Binding-site contacts:
Ligand atom O contacts residue THR228 of chain 1.C at 2.9 Å (h-bond).
Ligand atom CA contacts residue PHE183 of chain 1.C at 4.1 Å (hydrophobic).
Ligand atom C contacts residue PHE231 of chain 1.C at 4.1 Å (hydrophobic).
Ligand atom O contacts residue PHE231 of chain 1.C at 4.4 Å.
Ligand atom C contacts residue ARG89 of chain 1.D at 4.3 Å.
Ligand atom N contacts residue PHE87 of chain 1.D at 4.4 Å.
Ligand atom CA contacts residue PHE87 of chain 1.D at 3.7 Å (hydrophobic).
Ligand atom OXT contacts residue THR228 of chain 1.C at 4.3 Å.
Ligand atom O contacts residue SER153 of chain 1.D at 4.2 Å.
Ligand atom O contacts residue ARG89 of chain 1.D at 3.2 Å (salt-bridge).
Ligand atom N contacts residue PHE231 of chain 1.C at 3.3 Å.
Ligand atom CA contacts residue PHE231 of chain 1.C at 3.7 Å (hydrophobic).
Ligand atom OXT contacts residue SER153 of chain 1.D at 2.7 Å (h-bond).
Ligand atom OXT contacts residue PHE183 of chain 1.C at 3.9 Å.
Ligand atom N contacts residue PHE183 of chain 1.C at 3.2 Å (h-bond).
Ligand atom C contacts residue THR228 of chain 1.C at 3.9 Å.
Ligand atom OXT contacts residue LEU141 of chain 1.D at 4.1 Å.
Ligand atom C contacts residue SER153 of chain 1.D at 3.7 Å.
Ligand atom C contacts residue PHE87 of chain 1.D at 4.3 Å (hydrophobic).

Sequence of chain 1.D:
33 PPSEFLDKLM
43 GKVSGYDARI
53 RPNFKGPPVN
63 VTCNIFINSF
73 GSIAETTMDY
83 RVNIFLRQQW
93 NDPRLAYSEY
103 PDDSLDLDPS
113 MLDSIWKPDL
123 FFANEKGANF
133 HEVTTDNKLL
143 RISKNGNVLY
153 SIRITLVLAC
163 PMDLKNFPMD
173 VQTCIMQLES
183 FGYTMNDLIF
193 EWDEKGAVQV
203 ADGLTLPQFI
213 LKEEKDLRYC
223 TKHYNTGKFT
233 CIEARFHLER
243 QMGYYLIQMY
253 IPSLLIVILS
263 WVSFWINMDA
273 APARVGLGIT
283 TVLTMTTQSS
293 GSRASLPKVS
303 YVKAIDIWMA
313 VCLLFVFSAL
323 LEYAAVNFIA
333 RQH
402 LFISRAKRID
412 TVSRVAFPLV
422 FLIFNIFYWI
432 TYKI

Sequence of chain 1.C:
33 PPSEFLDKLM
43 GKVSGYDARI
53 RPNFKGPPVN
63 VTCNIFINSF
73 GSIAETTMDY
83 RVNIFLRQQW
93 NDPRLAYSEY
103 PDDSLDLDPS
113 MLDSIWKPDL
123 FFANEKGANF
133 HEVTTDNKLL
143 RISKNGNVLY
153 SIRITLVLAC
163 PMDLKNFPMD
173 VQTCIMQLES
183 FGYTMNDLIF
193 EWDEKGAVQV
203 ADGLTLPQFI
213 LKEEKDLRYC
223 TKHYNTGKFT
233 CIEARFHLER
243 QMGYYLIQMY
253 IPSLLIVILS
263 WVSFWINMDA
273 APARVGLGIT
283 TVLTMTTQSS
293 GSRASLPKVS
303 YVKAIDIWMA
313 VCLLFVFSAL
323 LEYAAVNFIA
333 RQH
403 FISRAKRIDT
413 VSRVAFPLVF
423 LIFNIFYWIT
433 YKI

A protein and the small-molecule ligand that binds it are described below.
Small molecule (SMILES): NCC(=O)O